Binding-site contacts:
Ligand atom O14 contacts residue CYS215 of chain 1.A at 3.5 Å (h-bond).
Ligand atom O7 contacts residue SER216 of chain 1.A at 3.4 Å.
Ligand atom O7 contacts residue ARG221 of chain 1.A at 3.3 Å (salt-bridge).
Ligand atom S1 contacts residue PHE182 of chain 1.A at 3.7 Å.
Ligand atom C6 contacts residue TYR46 of chain 1.A at 3.6 Å (hydrophobic).
Ligand atom C50 contacts residue ASP48 of chain 1.A at 3.8 Å.
Ligand atom C11 contacts residue ARG221 of chain 1.A at 3.7 Å.
Ligand atom C6 contacts residue SER216 of chain 1.A at 3.8 Å.
Ligand atom O7 contacts residue ASP181 of chain 1.A at 3.6 Å.
Ligand atom O8 contacts residue TYR46 of chain 1.A at 3.1 Å (h-bond).
Ligand atom O15 contacts residue ARG221 of chain 1.A at 3.7 Å.
Ligand atom C19 contacts residue GLN262 of chain 1.A at 3.7 Å.
Ligand atom C21 contacts residue ILE219 of chain 1.A at 3.8 Å (hydrophobic).
Ligand atom S18 contacts residue ILE219 of chain 1.A at 3.7 Å.
Ligand atom C30 contacts residue ASP48 of chain 1.A at 3.5 Å.
Ligand atom O8 contacts residue LYS120 of chain 1.A at 2.7 Å (salt-bridge).
Ligand atom C21 contacts residue GLN262 of chain 1.A at 3.5 Å.
Ligand atom C3 contacts residue PHE182 of chain 1.A at 3.5 Å (hydrophobic).
Ligand atom C49 contacts residue ASP48 of chain 1.A at 3.6 Å.
Ligand atom O15 contacts residue GLN266 of chain 1.A at 2.9 Å (h-bond).
Ligand atom C4 contacts residue PHE182 of chain 1.A at 3.4 Å (hydrophobic).
Ligand atom O59 contacts residue GLY259 of chain 1.A at 3.3 Å (h-bond).
Ligand atom C6 contacts residue LYS120 of chain 1.A at 3.2 Å.
Ligand atom S1 contacts residue TYR46 of chain 1.A at 3.5 Å.
Ligand atom O14 contacts residue GLY220 of chain 1.A at 3.7 Å.
Ligand atom O14 contacts residue ARG221 of chain 1.A at 3.2 Å (salt-bridge).
Ligand atom C2 contacts residue TYR46 of chain 1.A at 3.9 Å (hydrophobic).
Ligand atom N28 contacts residue ASP48 of chain 1.A at 3.8 Å.
Ligand atom C2 contacts residue PHE182 of chain 1.A at 3.6 Å (hydrophobic).
Ligand atom C4 contacts residue ALA217 of chain 1.A at 3.7 Å (hydrophobic).
Ligand atom C11 contacts residue PHE182 of chain 1.A at 3.5 Å (hydrophobic).
Ligand atom S18 contacts residue GLN262 of chain 1.A at 3.4 Å.
Ligand atom C22 contacts residue VAL49 of chain 1.A at 3.7 Å (hydrophobic).
Ligand atom C31 contacts residue GLY259 of chain 1.A at 3.9 Å.
Ligand atom C21 contacts residue VAL49 of chain 1.A at 3.6 Å (hydrophobic).
Ligand atom C5 contacts residue PHE182 of chain 1.A at 3.5 Å (hydrophobic).
Ligand atom C10 contacts residue PHE182 of chain 1.A at 3.6 Å (hydrophobic).
Ligand atom O59 contacts residue MET258 of chain 1.A at 3.5 Å.
Ligand atom O7 contacts residue LYS120 of chain 1.A at 3.1 Å (salt-bridge).
Ligand atom O15 contacts residue PHE182 of chain 1.A at 2.8 Å (h-bond).

Sequence of chain 1.A:
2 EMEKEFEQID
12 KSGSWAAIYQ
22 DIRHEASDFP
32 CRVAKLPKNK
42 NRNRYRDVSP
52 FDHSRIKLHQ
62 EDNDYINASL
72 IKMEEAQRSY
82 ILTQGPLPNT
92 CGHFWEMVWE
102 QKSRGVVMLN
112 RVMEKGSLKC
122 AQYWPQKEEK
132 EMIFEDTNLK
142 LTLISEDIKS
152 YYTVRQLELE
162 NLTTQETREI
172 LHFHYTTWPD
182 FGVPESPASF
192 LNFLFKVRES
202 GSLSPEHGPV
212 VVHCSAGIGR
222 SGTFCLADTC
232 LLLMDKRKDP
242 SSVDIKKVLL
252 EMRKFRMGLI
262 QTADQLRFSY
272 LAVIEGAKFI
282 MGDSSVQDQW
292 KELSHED

A small-molecule ligand and the protein it binds are described below.
Small molecule (SMILES): O=C(O)COc1c(C(=O)O)sc2c1sc1cc(NC3CCN(S(=O)(=O)Cc4ccccc4)CC3)ccc12